Binding-site contacts:
Ligand atom N06 contacts residue LEU101 of chain 23.A at 3.2 Å.
Ligand atom C04 contacts residue ASN211 of chain 23.A at 3.4 Å.
Ligand atom O16 contacts residue ILE99 of chain 23.A at 3.6 Å.
Ligand atom O26 contacts residue PHE180 of chain 23.A at 3.7 Å.
Ligand atom O26 contacts residue TYR145 of chain 23.A at 3.2 Å.
Ligand atom C21 contacts residue ILE123 of chain 23.A at 3.8 Å (hydrophobic).
Ligand atom C22 contacts residue ILE99 of chain 23.A at 3.9 Å (hydrophobic).
Ligand atom C05 contacts residue LEU101 of chain 23.A at 3.9 Å (hydrophobic).
Ligand atom C18 contacts residue ILE99 of chain 23.A at 3.8 Å (hydrophobic).
Ligand atom C27 contacts residue PHE180 of chain 23.A at 3.2 Å (hydrophobic).
Ligand atom C04 contacts residue MET213 of chain 23.A at 3.9 Å (hydrophobic).
Ligand atom C19 contacts residue TYR145 of chain 23.A at 3.2 Å (hydrophobic).
Ligand atom C13 contacts residue MET213 of chain 23.A at 3.4 Å (hydrophobic).
Ligand atom C18 contacts residue TYR145 of chain 23.A at 3.8 Å (hydrophobic).
Ligand atom N08 contacts residue LEU101 of chain 23.A at 3.8 Å.
Ligand atom C25 contacts residue PHE180 of chain 23.A at 3.5 Å (hydrophobic).
Ligand atom C03 contacts residue ASN211 of chain 23.A at 3.1 Å.
Ligand atom C14 contacts residue HIS237 of chain 23.A at 3.5 Å.
Ligand atom C28 contacts residue TYR143 of chain 23.A at 3.4 Å (hydrophobic).
Ligand atom C17 contacts residue ILE99 of chain 23.A at 3.8 Å (hydrophobic).
Ligand atom C19 contacts residue LEU182 of chain 23.A at 3.6 Å (hydrophobic).
Ligand atom C15 contacts residue LEU182 of chain 23.A at 3.7 Å (hydrophobic).
Ligand atom C01 contacts residue THR207 of chain 23.A at 2.9 Å.
Ligand atom C14 contacts residue SER121 of chain 23.A at 3.5 Å.
Ligand atom C09 contacts residue TYR191 of chain 23.A at 3.6 Å (hydrophobic).
Ligand atom N24 contacts residue LEU216 of chain 23.A at 3.5 Å.
Ligand atom C22 contacts residue ILE123 of chain 23.A at 3.6 Å (hydrophobic).
Ligand atom C17 contacts residue LEU182 of chain 23.A at 3.7 Å (hydrophobic).
Ligand atom C10 contacts residue TYR191 of chain 23.A at 3.7 Å (hydrophobic).
Ligand atom C12 contacts residue ILE99 of chain 23.A at 3.7 Å (hydrophobic).
Ligand atom N07 contacts residue LEU101 of chain 23.A at 3.7 Å.
Ligand atom N24 contacts residue PHE180 of chain 23.A at 3.6 Å.
Ligand atom C09 contacts residue LEU101 of chain 23.A at 3.8 Å (hydrophobic).
Ligand atom C01 contacts residue TYR192 of chain 23.A at 2.9 Å (hydrophobic).
Ligand atom C18 contacts residue LEU182 of chain 23.A at 3.2 Å (hydrophobic).
Ligand atom C15 contacts residue ILE123 of chain 23.A at 3.6 Å (hydrophobic).
Ligand atom O23 contacts residue LEU216 of chain 23.A at 3.7 Å.
Ligand atom C28 contacts residue TYR145 of chain 23.A at 3.3 Å (hydrophobic).
Ligand atom C28 contacts residue ALA167 of chain 23.A at 3.1 Å (hydrophobic).
Ligand atom C28 contacts residue MET144 of chain 23.A at 3.8 Å (hydrophobic).

The small molecule below binds the protein below.
Small molecule (SMILES): CCOc1noc2cc(OCCC3CCN(c4ccc(C)nn4)CC3)ccc12

Sequence of chain 23.A:
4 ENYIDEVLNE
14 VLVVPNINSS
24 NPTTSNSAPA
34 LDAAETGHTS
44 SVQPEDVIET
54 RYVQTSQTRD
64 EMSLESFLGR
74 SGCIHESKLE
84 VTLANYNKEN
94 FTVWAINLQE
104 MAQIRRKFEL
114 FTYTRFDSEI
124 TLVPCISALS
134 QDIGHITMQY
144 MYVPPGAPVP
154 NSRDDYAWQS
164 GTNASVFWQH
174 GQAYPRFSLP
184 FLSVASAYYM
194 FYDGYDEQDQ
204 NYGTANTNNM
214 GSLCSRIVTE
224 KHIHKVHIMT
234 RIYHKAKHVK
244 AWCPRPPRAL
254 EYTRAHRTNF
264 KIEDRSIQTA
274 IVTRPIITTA